The small molecule below binds the protein below.
Small molecule (SMILES): CC(=O)C(=O)O

Sequence of chain 1.A:
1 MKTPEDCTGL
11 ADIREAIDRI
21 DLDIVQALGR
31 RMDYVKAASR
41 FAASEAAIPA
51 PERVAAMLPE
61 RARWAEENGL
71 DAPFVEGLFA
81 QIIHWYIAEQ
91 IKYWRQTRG

Binding-site contacts:
Ligand atom OXT contacts residue SAL1 of chain 1.F at 3.3 Å.
Ligand atom CA contacts residue LEU10 of chain 1.A at 4.2 Å (hydrophobic).
Ligand atom CB contacts residue ALA38 of chain 1.B at 3.8 Å (hydrophobic).
Ligand atom O3 contacts residue LEU10 of chain 1.A at 4.2 Å.
Ligand atom OXT contacts residue ARG14 of chain 1.A at 2.7 Å (salt-bridge).
Ligand atom CB contacts residue ILE13 of chain 1.A at 3.9 Å (hydrophobic).
Ligand atom O3 contacts residue GLN90 of chain 1.B at 3.1 Å (h-bond).
Ligand atom OXT contacts residue ALA50 of chain 1.B at 4.0 Å.
Ligand atom OXT contacts residue LEU10 of chain 1.A at 4.3 Å.
Ligand atom C contacts residue SAL1 of chain 1.F at 3.6 Å.
Ligand atom O3 contacts residue SAL1 of chain 1.F at 3.2 Å.
Ligand atom CB contacts residue GLN90 of chain 1.B at 4.2 Å.
Ligand atom C contacts residue ARG53 of chain 1.B at 4.3 Å.
Ligand atom CB contacts residue SAL1 of chain 1.F at 3.5 Å.
Ligand atom OXT contacts residue ARG53 of chain 1.B at 3.9 Å.
Ligand atom O3 contacts residue ILE48 of chain 1.B at 4.4 Å.
Ligand atom C contacts residue LEU10 of chain 1.A at 4.2 Å (hydrophobic).
Ligand atom CA contacts residue ALA38 of chain 1.B at 4.0 Å (hydrophobic).
Ligand atom CA contacts residue GLN90 of chain 1.B at 4.0 Å.
Ligand atom C contacts residue ARG14 of chain 1.A at 3.4 Å.
Ligand atom O3 contacts residue ALA38 of chain 1.B at 3.6 Å.
Ligand atom O contacts residue SAL1 of chain 1.F at 4.1 Å.
Ligand atom O contacts residue ARG14 of chain 1.A at 2.6 Å (salt-bridge).
Ligand atom O contacts residue ARG53 of chain 1.B at 3.6 Å.
Ligand atom CA contacts residue SAL1 of chain 1.F at 3.5 Å.
Ligand atom CB contacts residue ILE17 of chain 1.A at 3.6 Å (hydrophobic).

Sequence of chain 1.B:
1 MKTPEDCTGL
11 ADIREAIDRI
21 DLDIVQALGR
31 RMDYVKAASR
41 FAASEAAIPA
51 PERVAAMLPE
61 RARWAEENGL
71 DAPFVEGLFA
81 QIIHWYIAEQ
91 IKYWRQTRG